Binding-site contacts:
Ligand atom O7 contacts residue ASN78 of chain 1.C at 2.7 Å (h-bond).
Ligand atom C1 contacts residue ASN78 of chain 1.C at 2.8 Å.
Ligand atom O5 contacts residue ASN78 of chain 1.C at 2.7 Å (h-bond).
Ligand atom N2 contacts residue ASN78 of chain 1.C at 2.8 Å (h-bond).
Ligand atom C2 contacts residue ASN78 of chain 1.C at 3.3 Å.
Ligand atom C5 contacts residue ASN78 of chain 1.C at 4.0 Å.
Ligand atom C8 contacts residue ASN78 of chain 1.C at 3.4 Å.
Ligand atom C3 contacts residue ASN78 of chain 1.C at 4.1 Å.
Ligand atom C7 contacts residue ASN78 of chain 1.C at 2.7 Å.

A protein and the small-molecule ligand that binds it are described below.
Small molecule (SMILES): CC(=O)N[C@@H]1[C@@H](O)[C@H](O)[C@@H](CO)O[C@H]1O

Sequence of chain 1.C:
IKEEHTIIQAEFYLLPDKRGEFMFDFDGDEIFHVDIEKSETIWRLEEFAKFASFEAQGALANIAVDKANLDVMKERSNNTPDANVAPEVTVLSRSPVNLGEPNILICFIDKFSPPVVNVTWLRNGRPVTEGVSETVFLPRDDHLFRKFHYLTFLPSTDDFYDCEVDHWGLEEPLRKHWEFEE